Sequence of chain 1.B:
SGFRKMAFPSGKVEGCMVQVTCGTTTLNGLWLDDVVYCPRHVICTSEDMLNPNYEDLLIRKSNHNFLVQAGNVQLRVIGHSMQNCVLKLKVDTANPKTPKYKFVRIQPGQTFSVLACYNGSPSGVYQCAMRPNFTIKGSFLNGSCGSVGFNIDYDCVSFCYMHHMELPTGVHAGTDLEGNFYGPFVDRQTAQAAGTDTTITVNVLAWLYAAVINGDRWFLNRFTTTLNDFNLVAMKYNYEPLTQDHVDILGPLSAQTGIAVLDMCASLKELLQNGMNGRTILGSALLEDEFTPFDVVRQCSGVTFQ

Sequence of chain 1.A:
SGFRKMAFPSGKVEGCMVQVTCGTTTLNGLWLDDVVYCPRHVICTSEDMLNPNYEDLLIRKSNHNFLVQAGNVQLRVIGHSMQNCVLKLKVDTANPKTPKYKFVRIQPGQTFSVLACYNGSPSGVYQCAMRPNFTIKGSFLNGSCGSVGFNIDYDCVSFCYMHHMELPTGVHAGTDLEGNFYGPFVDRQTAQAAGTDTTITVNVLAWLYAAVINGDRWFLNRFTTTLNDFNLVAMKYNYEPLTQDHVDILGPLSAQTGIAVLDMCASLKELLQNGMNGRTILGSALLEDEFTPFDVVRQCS

Binding-site contacts:
Ligand atom O5 contacts residue GLN189 of chain 1.B at 3.0 Å (h-bond).
Ligand atom O3 contacts residue SER144 of chain 1.B at 3.4 Å (h-bond).
Ligand atom C20 contacts residue GLU166 of chain 1.B at 3.8 Å.
Ligand atom C1 contacts residue HIS164 of chain 1.B at 3.9 Å.
Ligand atom C6 contacts residue ASN142 of chain 1.B at 3.5 Å.
Ligand atom C15 contacts residue GLU166 of chain 1.B at 3.8 Å.
Ligand atom C17 contacts residue ARG188 of chain 1.B at 3.7 Å.
Ligand atom N1 contacts residue HIS164 of chain 1.B at 3.1 Å (h-bond).
Ligand atom C3 contacts residue SER144 of chain 1.B at 3.8 Å.
Ligand atom O3 contacts residue CYS145 of chain 1.B at 2.7 Å (h-bond).
Ligand atom O2 contacts residue HIS163 of chain 1.B at 2.7 Å (h-bond).
Ligand atom O2 contacts residue PHE140 of chain 1.B at 3.4 Å.
Ligand atom C25 contacts residue LEU167 of chain 1.B at 3.6 Å (hydrophobic).
Ligand atom C3 contacts residue CYS145 of chain 1.B at 3.2 Å (hydrophobic).
Ligand atom O6 contacts residue GLU166 of chain 1.B at 3.6 Å (salt-bridge).
Ligand atom C7 contacts residue GLU166 of chain 1.B at 3.6 Å.
Ligand atom C14 contacts residue GLU166 of chain 1.B at 3.6 Å.
Ligand atom N2 contacts residue GLU166 of chain 1.B at 3.1 Å (salt-bridge).
Ligand atom C9 contacts residue HIS164 of chain 1.B at 3.6 Å.
Ligand atom C19 contacts residue GLN192 of chain 1.B at 3.6 Å.
Ligand atom C19 contacts residue THR190 of chain 1.B at 3.6 Å.
Ligand atom C16 contacts residue THR190 of chain 1.B at 3.8 Å.
Ligand atom C5 contacts residue ASN142 of chain 1.B at 3.3 Å.
Ligand atom N4 contacts residue GLU166 of chain 1.B at 2.8 Å (salt-bridge).
Ligand atom N2 contacts residue PHE140 of chain 1.B at 3.3 Å (h-bond).
Ligand atom O2 contacts residue GLU166 of chain 1.B at 3.6 Å.
Ligand atom C13 contacts residue GLU166 of chain 1.B at 3.9 Å.
Ligand atom C18 contacts residue GLN189 of chain 1.B at 3.5 Å.
Ligand atom O4 contacts residue GLU166 of chain 1.B at 2.9 Å (salt-bridge).
Ligand atom C7 contacts residue HIS163 of chain 1.B at 3.8 Å.
Ligand atom C2 contacts residue CYS145 of chain 1.B at 2.7 Å (hydrophobic).
Ligand atom C25 contacts residue GLU166 of chain 1.B at 3.3 Å.
Ligand atom C11 contacts residue MET49 of chain 1.B at 3.5 Å (hydrophobic).
Ligand atom O3 contacts residue GLY143 of chain 1.B at 3.4 Å (h-bond).
Ligand atom O2 contacts residue HIS172 of chain 1.B at 3.5 Å.
Ligand atom C8 contacts residue CYS145 of chain 1.B at 1.8 Å (hydrophobic).
Ligand atom N1 contacts residue CYS145 of chain 1.B at 3.0 Å (h-bond).
Ligand atom C17 contacts residue GLN189 of chain 1.B at 3.8 Å.
Ligand atom O4 contacts residue MET165 of chain 1.B at 3.4 Å.
Ligand atom C17 contacts residue THR190 of chain 1.B at 3.3 Å.

The small molecule below binds the protein below.
Small molecule (SMILES): C[C@@H](OC(C)(C)C)[C@H](NC(=O)OC(C)(C)C)C(=O)N1CCC[C@H]1C(=O)N[C@H](CO)C[C@@H]1CCNC1=O